Sequence of chain 1.A:
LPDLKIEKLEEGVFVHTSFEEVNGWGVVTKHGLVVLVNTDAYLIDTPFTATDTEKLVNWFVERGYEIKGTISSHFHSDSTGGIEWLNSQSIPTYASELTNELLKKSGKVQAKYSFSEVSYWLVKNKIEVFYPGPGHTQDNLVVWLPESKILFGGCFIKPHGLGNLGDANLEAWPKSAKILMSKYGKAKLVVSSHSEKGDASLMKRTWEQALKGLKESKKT

Binding-site contacts:
Ligand atom O contacts residue BME1 of chain 1.J at 4.3 Å.
Ligand atom C contacts residue BME1 of chain 1.J at 4.3 Å.
Ligand atom O contacts residue ARG63 of chain 1.A at 3.4 Å (salt-bridge).
Ligand atom N contacts residue GLU62 of chain 1.A at 4.1 Å.
Ligand atom OXT contacts residue TRP59 of chain 1.A at 3.4 Å (h-bond).
Ligand atom N contacts residue ARG63 of chain 1.A at 3.6 Å (salt-bridge).
Ligand atom O contacts residue TRP59 of chain 1.A at 3.0 Å (h-bond).
Ligand atom CA contacts residue ARG63 of chain 1.A at 3.6 Å.
Ligand atom OXT contacts residue BME1 of chain 1.J at 3.2 Å.
Ligand atom C contacts residue TRP59 of chain 1.A at 3.4 Å (hydrophobic).
Ligand atom CA contacts residue TRP59 of chain 1.A at 4.5 Å (hydrophobic).
Ligand atom C contacts residue ARG63 of chain 1.A at 3.7 Å.

This small molecule binds to this protein.
Small molecule (SMILES): NCC(=O)O